Binding-site contacts:
Ligand atom O1A contacts residue PHE516 of chain 1.A at 4.2 Å.
Ligand atom O1B contacts residue TRP508 of chain 1.A at 3.9 Å.
Ligand atom C8B contacts residue PHE243 of chain 1.A at 3.8 Å (hydrophobic).
Ligand atom C4B contacts residue GLU236 of chain 1.A at 4.4 Å.
Ligand atom C9B contacts residue TYR423 of chain 1.A at 4.1 Å (hydrophobic).
Ligand atom O1B contacts residue GLU507 of chain 1.A at 3.3 Å (salt-bridge).
Ligand atom N3B contacts residue GLU236 of chain 1.A at 3.2 Å (salt-bridge).
Ligand atom C4B contacts residue THR239 of chain 1.A at 4.2 Å.
Ligand atom N3B contacts residue TRP424 of chain 1.A at 4.1 Å.
Ligand atom OHB contacts residue GLU236 of chain 1.A at 2.4 Å (salt-bridge).
Ligand atom C2B contacts residue GLU507 of chain 1.A at 3.1 Å.
Ligand atom C6B contacts residue PHE243 of chain 1.A at 3.7 Å (hydrophobic).
Ligand atom N3B contacts residue THR239 of chain 1.A at 4.2 Å.
Ligand atom C5B contacts residue TRP424 of chain 1.A at 3.4 Å (hydrophobic).
Ligand atom C1B contacts residue TRP424 of chain 1.A at 3.8 Å (hydrophobic).
Ligand atom C5B contacts residue PHE243 of chain 1.A at 4.2 Å (hydrophobic).
Ligand atom C1B contacts residue PHE243 of chain 1.A at 4.2 Å (hydrophobic).
Ligand atom C6B contacts residue TRP424 of chain 1.A at 3.7 Å (hydrophobic).
Ligand atom O1A contacts residue TRP424 of chain 1.A at 3.4 Å.
Ligand atom OHB contacts residue ASP307 of chain 1.A at 4.2 Å.
Ligand atom C7B contacts residue TRP424 of chain 1.A at 3.6 Å (hydrophobic).
Ligand atom OHB contacts residue TYR379 of chain 1.A at 4.4 Å.
Ligand atom C1B contacts residue GLU507 of chain 1.A at 4.2 Å.
Ligand atom C8B contacts residue TRP424 of chain 1.A at 3.8 Å (hydrophobic).
Ligand atom C4B contacts residue TRP424 of chain 1.A at 3.6 Å (hydrophobic).
Ligand atom C9B contacts residue TRP424 of chain 1.A at 3.8 Å (hydrophobic).
Ligand atom O7B contacts residue PHE243 of chain 1.A at 3.7 Å.
Ligand atom O7B contacts residue TYR423 of chain 1.A at 4.0 Å.
Ligand atom O3B contacts residue GLU452 of chain 1.A at 3.3 Å (salt-bridge).
Ligand atom C9B contacts residue PHE243 of chain 1.A at 3.6 Å (hydrophobic).
Ligand atom O7B contacts residue TRP424 of chain 1.A at 3.9 Å.
Ligand atom C3B contacts residue GLU236 of chain 1.A at 3.7 Å.
Ligand atom O3B contacts residue GLU236 of chain 1.A at 3.0 Å (salt-bridge).
Ligand atom C2B contacts residue TRP424 of chain 1.A at 4.4 Å (hydrophobic).
Ligand atom C7B contacts residue PHE243 of chain 1.A at 3.4 Å (hydrophobic).
Ligand atom C2B contacts residue TRP508 of chain 1.A at 4.1 Å (hydrophobic).
Ligand atom O1A contacts residue GLU507 of chain 1.A at 2.4 Å (salt-bridge).
Ligand atom C3B contacts residue TYR379 of chain 1.A at 4.4 Å (hydrophobic).
Ligand atom O3B contacts residue TYR379 of chain 1.A at 3.9 Å.
Ligand atom OHB contacts residue THR239 of chain 1.A at 3.4 Å (h-bond).

The small molecule below binds the protein below.
Small molecule (SMILES): COc1ccc2c(c1)O[C@@H](O)C(=O)N2O

Sequence of chain 1.A:
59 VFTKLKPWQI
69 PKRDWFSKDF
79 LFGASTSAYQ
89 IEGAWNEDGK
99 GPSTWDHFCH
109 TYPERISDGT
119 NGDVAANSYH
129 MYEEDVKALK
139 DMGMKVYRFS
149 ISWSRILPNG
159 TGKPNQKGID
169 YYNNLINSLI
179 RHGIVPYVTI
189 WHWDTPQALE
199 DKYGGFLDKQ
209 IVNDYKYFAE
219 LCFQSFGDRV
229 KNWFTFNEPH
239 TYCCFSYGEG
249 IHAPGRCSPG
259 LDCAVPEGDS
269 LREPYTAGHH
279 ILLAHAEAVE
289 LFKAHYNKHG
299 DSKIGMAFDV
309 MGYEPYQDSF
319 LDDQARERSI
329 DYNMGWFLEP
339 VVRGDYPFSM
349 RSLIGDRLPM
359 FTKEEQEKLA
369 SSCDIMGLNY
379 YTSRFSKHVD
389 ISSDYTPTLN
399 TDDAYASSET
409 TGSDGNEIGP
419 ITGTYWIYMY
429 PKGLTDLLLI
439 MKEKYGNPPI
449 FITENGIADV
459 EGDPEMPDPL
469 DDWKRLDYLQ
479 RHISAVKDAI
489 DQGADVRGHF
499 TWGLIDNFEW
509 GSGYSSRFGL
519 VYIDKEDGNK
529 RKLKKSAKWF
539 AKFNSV